Binding-site contacts:
Ligand atom C21 contacts residue TRP288 of chain 1.N at 3.9 Å (hydrophobic).
Ligand atom C1 contacts residue TYR304 of chain 1.N at 3.3 Å (hydrophobic).
Ligand atom C12 contacts residue THR301 of chain 1.N at 3.6 Å.
Ligand atom C24 contacts residue TRP99 of chain 1.P at 3.7 Å (hydrophobic).
Ligand atom O25 contacts residue HIS233 of chain 1.N at 3.8 Å.
Ligand atom O3 contacts residue ASP300 of chain 1.N at 3.4 Å.
Ligand atom O26 contacts residue HIS103 of chain 1.P at 2.6 Å (h-bond).
Ligand atom C11 contacts residue PHE305 of chain 1.N at 3.9 Å (hydrophobic).
Ligand atom C23 contacts residue PGV1 of chain 1.PB at 4.5 Å.
Ligand atom O26 contacts residue PGV1 of chain 1.PB at 3.1 Å (h-bond).
Ligand atom C2 contacts residue ASP300 of chain 1.N at 3.6 Å.
Ligand atom C23 contacts residue TRP99 of chain 1.P at 3.6 Å (hydrophobic).
Ligand atom O25 contacts residue PGV1 of chain 1.PB at 3.6 Å.
Ligand atom C19 contacts residue TYR304 of chain 1.N at 4.2 Å (hydrophobic).
Ligand atom C21 contacts residue HIS233 of chain 1.N at 3.6 Å.
Ligand atom O26 contacts residue TRP99 of chain 1.P at 2.9 Å (h-bond).
Ligand atom C11 contacts residue TYR304 of chain 1.N at 4.4 Å (hydrophobic).
Ligand atom C2 contacts residue TYR304 of chain 1.N at 3.9 Å (hydrophobic).
Ligand atom C24 contacts residue HIS103 of chain 1.P at 3.3 Å.
Ligand atom C18 contacts residue TRP288 of chain 1.N at 4.0 Å (hydrophobic).
Ligand atom C16 contacts residue PGV1 of chain 1.PB at 4.2 Å.
Ligand atom C11 contacts residue THR301 of chain 1.N at 3.7 Å.
Ligand atom C1 contacts residue ASP300 of chain 1.N at 4.5 Å.
Ligand atom C12 contacts residue PHE305 of chain 1.N at 3.9 Å (hydrophobic).
Ligand atom C22 contacts residue PGV1 of chain 1.PB at 4.5 Å.
Ligand atom C18 contacts residue PHE305 of chain 1.N at 4.5 Å (hydrophobic).
Ligand atom C23 contacts residue HIS233 of chain 1.N at 3.7 Å.
Ligand atom C24 contacts residue PGV1 of chain 1.PB at 3.7 Å.
Ligand atom O26 contacts residue HIS233 of chain 1.N at 4.0 Å.
Ligand atom C9 contacts residue THR301 of chain 1.N at 4.3 Å.
Ligand atom C2 contacts residue THR301 of chain 1.N at 4.0 Å.
Ligand atom O25 contacts residue HIS103 of chain 1.P at 3.1 Å (h-bond).
Ligand atom C22 contacts residue HIS233 of chain 1.N at 4.4 Å.
Ligand atom C3 contacts residue ASP300 of chain 1.N at 4.4 Å.
Ligand atom O12 contacts residue THR301 of chain 1.N at 2.6 Å (h-bond).
Ligand atom C24 contacts residue HIS233 of chain 1.N at 3.7 Å.
Ligand atom C15 contacts residue PGV1 of chain 1.PB at 3.8 Å.
Ligand atom C20 contacts residue TRP288 of chain 1.N at 4.2 Å (hydrophobic).
Ligand atom C21 contacts residue PHE305 of chain 1.N at 4.5 Å (hydrophobic).

Sequence of chain 1.P:
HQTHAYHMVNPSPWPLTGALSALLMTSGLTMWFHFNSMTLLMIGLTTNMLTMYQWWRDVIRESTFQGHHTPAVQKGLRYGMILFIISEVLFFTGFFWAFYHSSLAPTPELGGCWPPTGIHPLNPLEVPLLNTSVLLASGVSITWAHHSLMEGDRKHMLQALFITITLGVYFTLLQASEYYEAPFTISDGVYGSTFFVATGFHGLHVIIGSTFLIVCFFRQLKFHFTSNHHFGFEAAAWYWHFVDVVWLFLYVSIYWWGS

Sequence of chain 1.N:
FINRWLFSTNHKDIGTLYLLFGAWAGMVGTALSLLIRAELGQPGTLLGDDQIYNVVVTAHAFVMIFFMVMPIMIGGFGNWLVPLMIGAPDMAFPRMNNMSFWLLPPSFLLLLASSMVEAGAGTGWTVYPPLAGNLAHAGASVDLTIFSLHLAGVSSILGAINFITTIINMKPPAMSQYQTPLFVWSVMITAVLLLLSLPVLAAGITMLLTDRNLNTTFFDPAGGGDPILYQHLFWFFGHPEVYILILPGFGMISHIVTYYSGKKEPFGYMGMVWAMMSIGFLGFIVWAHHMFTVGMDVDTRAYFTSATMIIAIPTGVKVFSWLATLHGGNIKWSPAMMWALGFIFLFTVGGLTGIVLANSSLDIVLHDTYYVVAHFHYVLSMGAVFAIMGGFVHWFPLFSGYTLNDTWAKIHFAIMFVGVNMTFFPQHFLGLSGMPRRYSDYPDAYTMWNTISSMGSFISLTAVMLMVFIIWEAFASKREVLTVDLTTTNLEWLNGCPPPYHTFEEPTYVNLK

This protein binds this small molecule.
Small molecule (SMILES): C[C@H](CCC(=O)O)[C@H]1CC[C@H]2[C@@H]3[C@H](O)C[C@@H]4C[C@H](O)CC[C@]4(C)[C@H]3C[C@H](O)[C@]12C